Sequence of chain 1.B:
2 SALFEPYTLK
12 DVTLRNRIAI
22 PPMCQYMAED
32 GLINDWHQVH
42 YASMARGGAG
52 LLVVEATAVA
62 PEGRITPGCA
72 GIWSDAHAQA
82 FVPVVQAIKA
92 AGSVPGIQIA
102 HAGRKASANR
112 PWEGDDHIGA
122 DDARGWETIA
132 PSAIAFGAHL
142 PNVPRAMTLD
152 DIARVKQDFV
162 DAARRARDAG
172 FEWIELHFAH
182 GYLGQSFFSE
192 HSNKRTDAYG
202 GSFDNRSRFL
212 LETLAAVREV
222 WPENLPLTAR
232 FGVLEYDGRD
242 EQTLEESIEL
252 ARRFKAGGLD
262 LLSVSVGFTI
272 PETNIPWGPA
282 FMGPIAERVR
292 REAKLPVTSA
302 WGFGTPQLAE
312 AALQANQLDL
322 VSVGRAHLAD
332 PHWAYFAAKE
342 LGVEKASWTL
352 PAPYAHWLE

Binding-site contacts:
Ligand atom N13 contacts residue ALA57 of chain 1.A at 3.9 Å.
Ligand atom C10 contacts residue TRP358 of chain 1.B at 4.0 Å (hydrophobic).
Ligand atom N5 contacts residue FNR1 of chain 1.D at 3.8 Å.
Ligand atom O12 contacts residue HIS181 of chain 1.A at 2.8 Å (h-bond).
Ligand atom C7 contacts residue HIS181 of chain 1.A at 4.2 Å.
Ligand atom C1 contacts residue TYR183 of chain 1.A at 4.3 Å (hydrophobic).
Ligand atom C11 contacts residue FNR1 of chain 1.D at 3.1 Å.
Ligand atom N13 contacts residue TYR183 of chain 1.A at 3.7 Å.
Ligand atom C11 contacts residue HIS181 of chain 1.A at 3.8 Å.
Ligand atom C6 contacts residue HIS181 of chain 1.A at 3.6 Å.
Ligand atom C8 contacts residue FNR1 of chain 1.D at 3.5 Å.
Ligand atom C9 contacts residue TRP358 of chain 1.B at 4.0 Å (hydrophobic).
Ligand atom N13 contacts residue HIS178 of chain 1.A at 4.0 Å.
Ligand atom C8 contacts residue TYR183 of chain 1.A at 3.6 Å (hydrophobic).
Ligand atom N13 contacts residue ILE66 of chain 1.A at 3.3 Å.
Ligand atom C9 contacts residue FNR1 of chain 1.D at 3.9 Å.
Ligand atom C11 contacts residue HIS178 of chain 1.A at 3.8 Å.
Ligand atom C9 contacts residue TYR27 of chain 1.A at 3.3 Å (hydrophobic).
Ligand atom C1 contacts residue HIS181 of chain 1.A at 3.8 Å.
Ligand atom N13 contacts residue FNR1 of chain 1.D at 3.3 Å.
Ligand atom C8 contacts residue ILE66 of chain 1.A at 4.2 Å (hydrophobic).
Ligand atom C11 contacts residue ILE66 of chain 1.A at 4.4 Å (hydrophobic).
Ligand atom C2 contacts residue PHE269 of chain 1.A at 3.7 Å (hydrophobic).
Ligand atom C11 contacts residue TYR183 of chain 1.A at 3.5 Å (hydrophobic).
Ligand atom C9 contacts residue TYR183 of chain 1.A at 4.4 Å (hydrophobic).
Ligand atom C3 contacts residue PHE269 of chain 1.A at 4.5 Å (hydrophobic).
Ligand atom C7 contacts residue TYR183 of chain 1.A at 3.5 Å (hydrophobic).
Ligand atom C7 contacts residue FNR1 of chain 1.D at 3.3 Å.
Ligand atom C6 contacts residue FNR1 of chain 1.D at 3.5 Å.
Ligand atom C1 contacts residue PHE269 of chain 1.A at 3.6 Å (hydrophobic).
Ligand atom O12 contacts residue HIS178 of chain 1.A at 2.9 Å (h-bond).
Ligand atom O12 contacts residue TYR183 of chain 1.A at 3.2 Å.
Ligand atom O12 contacts residue FNR1 of chain 1.D at 3.0 Å.
Ligand atom C6 contacts residue TYR183 of chain 1.A at 4.2 Å (hydrophobic).
Ligand atom C8 contacts residue TYR27 of chain 1.A at 3.6 Å (hydrophobic).
Ligand atom N13 contacts residue CYS25 of chain 1.A at 3.6 Å.
Ligand atom C10 contacts residue FNR1 of chain 1.D at 4.0 Å.
Ligand atom C4 contacts residue FNR1 of chain 1.D at 4.0 Å.

The small molecule below binds the protein below.
Small molecule (SMILES): CCCCN1C=C(C(N)=O)CCC1

Sequence of chain 1.A:
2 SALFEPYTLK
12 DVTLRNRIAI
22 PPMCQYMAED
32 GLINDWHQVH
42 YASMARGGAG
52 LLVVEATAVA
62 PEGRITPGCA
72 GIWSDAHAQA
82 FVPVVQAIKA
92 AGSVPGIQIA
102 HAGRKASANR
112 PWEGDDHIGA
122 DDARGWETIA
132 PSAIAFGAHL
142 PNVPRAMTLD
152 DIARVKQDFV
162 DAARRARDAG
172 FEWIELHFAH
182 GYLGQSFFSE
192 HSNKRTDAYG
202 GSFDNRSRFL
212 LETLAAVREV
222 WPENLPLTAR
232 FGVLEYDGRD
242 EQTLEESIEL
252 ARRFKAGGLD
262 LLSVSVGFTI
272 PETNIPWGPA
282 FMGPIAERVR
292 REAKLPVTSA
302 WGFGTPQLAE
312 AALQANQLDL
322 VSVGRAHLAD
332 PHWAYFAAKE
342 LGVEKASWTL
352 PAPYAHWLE